Binding-site contacts:
Ligand atom C28 contacts residue LEU190 of chain 2.B at 3.7 Å (hydrophobic).
Ligand atom C21 contacts residue 8N41 of chain 2.D at 3.3 Å.
Ligand atom C20 contacts residue PRO189 of chain 2.B at 3.8 Å (hydrophobic).
Ligand atom C02 contacts residue TRP106 of chain 1.A at 3.9 Å (hydrophobic).
Ligand atom C31 contacts residue 8N41 of chain 2.E at 3.4 Å.
Ligand atom C34 contacts residue LEU76 of chain 1.A at 3.5 Å (hydrophobic).
Ligand atom C02 contacts residue 8N41 of chain 2.D at 3.5 Å.
Ligand atom F35 contacts residue 8N41 of chain 2.E at 2.9 Å.
Ligand atom C29 contacts residue ILE41 of chain 1.A at 3.8 Å (hydrophobic).
Ligand atom C01 contacts residue 8N41 of chain 2.D at 3.8 Å.
Ligand atom C17 contacts residue 8N41 of chain 2.E at 3.9 Å.
Ligand atom O24 contacts residue PRO189 of chain 1.A at 3.2 Å (h-bond).
Ligand atom C27 contacts residue LEU190 of chain 2.B at 3.7 Å (hydrophobic).
Ligand atom C10 contacts residue TRP106 of chain 1.A at 3.9 Å (hydrophobic).
Ligand atom C14 contacts residue 8N41 of chain 2.E at 3.8 Å.
Ligand atom C06 contacts residue LEU190 of chain 2.B at 3.6 Å (hydrophobic).
Ligand atom F37 contacts residue PHE186 of chain 1.A at 3.4 Å.
Ligand atom F35 contacts residue LEU76 of chain 1.A at 3.5 Å.
Ligand atom C19 contacts residue PRO189 of chain 2.B at 3.6 Å (hydrophobic).
Ligand atom O15 contacts residue 8N41 of chain 2.E at 3.5 Å.
Ligand atom O33 contacts residue 8N41 of chain 2.E at 2.9 Å.
Ligand atom C22 contacts residue 8N41 of chain 2.D at 3.6 Å.
Ligand atom F36 contacts residue 8N41 of chain 2.E at 2.8 Å.
Ligand atom N26 contacts residue LEU190 of chain 2.B at 3.3 Å.
Ligand atom C03 contacts residue TRP106 of chain 1.A at 3.9 Å (hydrophobic).
Ligand atom C34 contacts residue 8N41 of chain 2.E at 3.0 Å.
Ligand atom C11 contacts residue LEU80 of chain 1.A at 3.9 Å (hydrophobic).
Ligand atom C18 contacts residue PRO189 of chain 2.B at 3.9 Å (hydrophobic).
Ligand atom F35 contacts residue PRO189 of chain 1.A at 3.4 Å.
Ligand atom F37 contacts residue LEU76 of chain 1.A at 3.2 Å.
Ligand atom F36 contacts residue LEU76 of chain 1.A at 3.3 Å.
Ligand atom C30 contacts residue ILE41 of chain 1.A at 3.7 Å (hydrophobic).
Ligand atom O25 contacts residue GLU46 of chain 2.B at 3.3 Å (salt-bridge).
Ligand atom N16 contacts residue 8N41 of chain 2.E at 3.4 Å.
Ligand atom C22 contacts residue 8N41 of chain 2.E at 3.9 Å.
Ligand atom C32 contacts residue 8N41 of chain 2.E at 3.1 Å.
Ligand atom F36 contacts residue LEU80 of chain 1.A at 3.6 Å.
Ligand atom O15 contacts residue 8N41 of chain 2.D at 3.1 Å (h-bond).
Ligand atom N05 contacts residue 8N41 of chain 2.E at 3.8 Å.
Ligand atom C01 contacts residue LEU190 of chain 2.B at 3.6 Å (hydrophobic).

Sequence of chain 2.B:
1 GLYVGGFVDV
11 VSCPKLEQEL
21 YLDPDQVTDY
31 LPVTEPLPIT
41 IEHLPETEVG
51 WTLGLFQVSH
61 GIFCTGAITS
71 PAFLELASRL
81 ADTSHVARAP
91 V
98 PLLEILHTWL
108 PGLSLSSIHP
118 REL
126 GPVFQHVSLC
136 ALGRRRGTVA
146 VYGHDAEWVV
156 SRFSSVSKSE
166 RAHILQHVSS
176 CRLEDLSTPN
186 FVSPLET

Sequence of chain 1.A:
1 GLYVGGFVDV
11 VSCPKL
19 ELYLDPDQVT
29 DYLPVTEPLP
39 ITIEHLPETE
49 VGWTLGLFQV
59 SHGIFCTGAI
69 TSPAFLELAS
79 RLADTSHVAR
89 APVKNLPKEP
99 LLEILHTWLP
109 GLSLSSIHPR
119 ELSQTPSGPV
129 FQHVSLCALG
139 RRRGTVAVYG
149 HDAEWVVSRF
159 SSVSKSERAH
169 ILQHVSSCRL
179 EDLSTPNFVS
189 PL

A small-molecule ligand and the protein it binds are described below.
Small molecule (SMILES): O=C(O)c1ccc(NC(=O)c2cccc(CC3CCCCC3)n2)c(Nc2cccc(OC(F)(F)F)c2)c1